Sequence of chain 1.L:
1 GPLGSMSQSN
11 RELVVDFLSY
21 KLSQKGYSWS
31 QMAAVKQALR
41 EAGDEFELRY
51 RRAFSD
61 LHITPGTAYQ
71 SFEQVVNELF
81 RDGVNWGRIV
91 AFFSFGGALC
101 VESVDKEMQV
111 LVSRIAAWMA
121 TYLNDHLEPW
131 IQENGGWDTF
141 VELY

Binding-site contacts:
Ligand atom C14 contacts residue TYR50 of chain 1.L at 4.0 Å (hydrophobic).
Ligand atom C3 contacts residue PHE46 of chain 1.L at 3.4 Å (hydrophobic).
Ligand atom O3 contacts residue GLY87 of chain 1.L at 3.9 Å.
Ligand atom C18 contacts residue PHE46 of chain 1.L at 3.8 Å (hydrophobic).
Ligand atom C27 contacts residue GLY87 of chain 1.L at 3.7 Å.
Ligand atom C33 contacts residue LEU143 of chain 1.L at 3.8 Å (hydrophobic).
Ligand atom C12 contacts residue ARG88 of chain 1.L at 3.7 Å.
Ligand atom C2 contacts residue PHE46 of chain 1.L at 3.8 Å (hydrophobic).
Ligand atom C34 contacts residue LEU143 of chain 1.L at 3.8 Å (hydrophobic).
Ligand atom C19 contacts residue PHE46 of chain 1.L at 3.6 Å (hydrophobic).
Ligand atom O contacts residue ASN85 of chain 1.L at 3.4 Å (h-bond).
Ligand atom C18 contacts residue GLY87 of chain 1.L at 3.7 Å.
Ligand atom C34 contacts residue TYR144 of chain 1.L at 4.0 Å (hydrophobic).
Ligand atom C8 contacts residue TYR50 of chain 1.L at 3.6 Å (hydrophobic).
Ligand atom C6 contacts residue TYR50 of chain 1.L at 3.5 Å (hydrophobic).
Ligand atom C2 contacts residue ARG88 of chain 1.L at 3.8 Å.
Ligand atom C3 contacts residue ALA91 of chain 1.L at 3.8 Å (hydrophobic).
Ligand atom C7 contacts residue PHE46 of chain 1.L at 3.7 Å (hydrophobic).
Ligand atom C9 contacts residue ALA53 of chain 1.L at 3.7 Å (hydrophobic).
Ligand atom O contacts residue ARG88 of chain 1.L at 3.8 Å.
Ligand atom C16 contacts residue GLU45 of chain 1.L at 3.9 Å.
Ligand atom C10 contacts residue ALA53 of chain 1.L at 3.7 Å (hydrophobic).
Ligand atom C4 contacts residue PHE46 of chain 1.L at 3.6 Å (hydrophobic).
Ligand atom C12 contacts residue LEU79 of chain 1.L at 3.8 Å (hydrophobic).
Ligand atom C27 contacts residue TRP86 of chain 1.L at 3.5 Å (hydrophobic).
Ligand atom C11 contacts residue LEU79 of chain 1.L at 3.8 Å (hydrophobic).
Ligand atom O4 contacts residue ASN85 of chain 1.L at 3.7 Å.
Ligand atom C18 contacts residue VAL90 of chain 1.L at 4.0 Å (hydrophobic).
Ligand atom C2 contacts residue GLY87 of chain 1.L at 3.7 Å.
Ligand atom C28 contacts residue TRP86 of chain 1.L at 3.8 Å (hydrophobic).
Ligand atom C12 contacts residue PHE46 of chain 1.L at 4.0 Å (hydrophobic).
Ligand atom C3 contacts residue ARG88 of chain 1.L at 3.9 Å.
Ligand atom O contacts residue GLY87 of chain 1.L at 3.5 Å.
Ligand atom O3 contacts residue TRP86 of chain 1.L at 3.8 Å.
Ligand atom C5 contacts residue TYR50 of chain 1.L at 3.6 Å (hydrophobic).
Ligand atom C19 contacts residue GLY87 of chain 1.L at 3.5 Å.
Ligand atom O4 contacts residue GLY87 of chain 1.L at 3.2 Å.
Ligand atom O3 contacts residue ASN85 of chain 1.L at 3.4 Å.
Ligand atom C13 contacts residue TYR50 of chain 1.L at 3.4 Å (hydrophobic).
Ligand atom C20 contacts residue ALA42 of chain 1.L at 3.3 Å (hydrophobic).

The protein below binds the small molecule below.
Small molecule (SMILES): Cc1ccc(CN(C(=O)N[C@@H](CS(=O)(=O)CC23CC4CC(CC(C4)C2)C3)C(=O)O)C(=O)c2ccc(-c3ccccc3)cc2)cc1